Binding-site contacts:
Ligand atom C7 contacts residue ASN199 of chain 1.B at 4.2 Å.
Ligand atom C5 contacts residue ARG194 of chain 1.B at 4.2 Å.
Ligand atom C2 contacts residue ARG194 of chain 1.B at 3.9 Å.
Ligand atom C8 contacts residue ARG310 of chain 1.C at 3.9 Å.
Ligand atom O6 contacts residue ARG194 of chain 1.B at 2.5 Å (salt-bridge).
Ligand atom O5 contacts residue ASN199 of chain 1.B at 2.4 Å (h-bond).
Ligand atom C1 contacts residue ARG194 of chain 1.B at 3.8 Å.
Ligand atom C2 contacts residue ASN199 of chain 1.B at 2.5 Å.
Ligand atom O6 contacts residue VAL181 of chain 1.B at 4.2 Å.
Ligand atom C5 contacts residue ASN199 of chain 1.B at 3.6 Å.
Ligand atom N2 contacts residue ASN199 of chain 1.B at 3.1 Å (h-bond).
Ligand atom C4 contacts residue ASN199 of chain 1.B at 4.2 Å.
Ligand atom C1 contacts residue ASN199 of chain 1.B at 1.4 Å.
Ligand atom C6 contacts residue VAL181 of chain 1.B at 4.0 Å (hydrophobic).
Ligand atom C6 contacts residue ARG194 of chain 1.B at 3.7 Å.
Ligand atom C5 contacts residue ILE196 of chain 1.B at 4.4 Å (hydrophobic).
Ligand atom C7 contacts residue ARG310 of chain 1.C at 4.4 Å.
Ligand atom O3 contacts residue ASN199 of chain 1.B at 4.2 Å.
Ligand atom N2 contacts residue ARG310 of chain 1.C at 4.3 Å.
Ligand atom O5 contacts residue ARG194 of chain 1.B at 3.3 Å (salt-bridge).
Ligand atom C3 contacts residue ASN199 of chain 1.B at 3.7 Å.
Ligand atom O3 contacts residue ARG194 of chain 1.B at 2.9 Å (salt-bridge).
Ligand atom C1 contacts residue THR200 of chain 1.B at 4.4 Å.
Ligand atom C3 contacts residue ARG194 of chain 1.B at 4.2 Å.

A small-molecule ligand and the protein it binds are described below.
Small molecule (SMILES): CC(=O)N[C@@H]1[C@@H](O)[C@H](O)[C@@H](CO)O[C@H]1O

Sequence of chain 1.B:
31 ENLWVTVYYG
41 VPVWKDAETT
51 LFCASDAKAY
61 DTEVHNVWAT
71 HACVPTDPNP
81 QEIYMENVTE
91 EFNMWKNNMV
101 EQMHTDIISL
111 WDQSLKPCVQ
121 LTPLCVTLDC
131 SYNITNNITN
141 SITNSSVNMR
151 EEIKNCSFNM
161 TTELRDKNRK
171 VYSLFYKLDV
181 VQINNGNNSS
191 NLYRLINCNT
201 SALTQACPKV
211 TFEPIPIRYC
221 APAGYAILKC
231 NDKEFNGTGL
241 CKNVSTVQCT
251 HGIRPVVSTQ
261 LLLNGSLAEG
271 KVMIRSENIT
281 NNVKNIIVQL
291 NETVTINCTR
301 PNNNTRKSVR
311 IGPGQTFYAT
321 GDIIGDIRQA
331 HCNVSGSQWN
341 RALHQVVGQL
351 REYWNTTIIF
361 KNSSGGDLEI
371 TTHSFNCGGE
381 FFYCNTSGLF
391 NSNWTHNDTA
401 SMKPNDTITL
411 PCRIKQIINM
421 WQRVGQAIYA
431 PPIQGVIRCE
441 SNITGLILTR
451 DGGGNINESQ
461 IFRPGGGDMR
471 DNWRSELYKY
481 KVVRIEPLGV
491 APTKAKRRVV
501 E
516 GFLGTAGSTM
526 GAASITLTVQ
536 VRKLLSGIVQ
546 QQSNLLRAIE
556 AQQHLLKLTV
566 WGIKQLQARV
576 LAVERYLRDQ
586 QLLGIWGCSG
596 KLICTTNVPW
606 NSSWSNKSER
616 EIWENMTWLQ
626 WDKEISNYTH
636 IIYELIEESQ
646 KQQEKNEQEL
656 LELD

Sequence of chain 1.C:
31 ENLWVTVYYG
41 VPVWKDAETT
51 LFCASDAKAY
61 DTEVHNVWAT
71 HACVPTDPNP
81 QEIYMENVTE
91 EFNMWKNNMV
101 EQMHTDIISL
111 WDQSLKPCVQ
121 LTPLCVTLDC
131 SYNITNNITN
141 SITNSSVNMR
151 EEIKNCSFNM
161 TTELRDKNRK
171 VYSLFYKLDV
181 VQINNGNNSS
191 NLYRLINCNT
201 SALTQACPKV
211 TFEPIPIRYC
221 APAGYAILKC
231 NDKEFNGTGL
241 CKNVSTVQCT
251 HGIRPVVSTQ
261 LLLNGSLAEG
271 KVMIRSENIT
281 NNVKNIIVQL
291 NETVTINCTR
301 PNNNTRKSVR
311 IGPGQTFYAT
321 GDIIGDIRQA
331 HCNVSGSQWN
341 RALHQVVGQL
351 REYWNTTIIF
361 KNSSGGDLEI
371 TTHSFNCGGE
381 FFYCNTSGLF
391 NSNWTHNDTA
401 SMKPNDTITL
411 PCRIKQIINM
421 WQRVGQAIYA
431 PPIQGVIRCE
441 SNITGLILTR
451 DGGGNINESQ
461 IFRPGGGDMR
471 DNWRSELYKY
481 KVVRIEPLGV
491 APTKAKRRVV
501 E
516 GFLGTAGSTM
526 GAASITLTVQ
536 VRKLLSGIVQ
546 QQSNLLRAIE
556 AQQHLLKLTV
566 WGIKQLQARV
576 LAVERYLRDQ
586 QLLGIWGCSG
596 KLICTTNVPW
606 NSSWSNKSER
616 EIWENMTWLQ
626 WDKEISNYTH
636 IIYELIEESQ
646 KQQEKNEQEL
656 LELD